A protein and the small-molecule ligand that binds it are described below.
Small molecule (SMILES): CC(C)[C@H](NC(=O)[C@H](CCCN=C(N)N)NC(=O)[C@@H](N)CCC(=O)O)C(=O)N[C@H](C=O)CCCCN

Sequence of chain 53.B:
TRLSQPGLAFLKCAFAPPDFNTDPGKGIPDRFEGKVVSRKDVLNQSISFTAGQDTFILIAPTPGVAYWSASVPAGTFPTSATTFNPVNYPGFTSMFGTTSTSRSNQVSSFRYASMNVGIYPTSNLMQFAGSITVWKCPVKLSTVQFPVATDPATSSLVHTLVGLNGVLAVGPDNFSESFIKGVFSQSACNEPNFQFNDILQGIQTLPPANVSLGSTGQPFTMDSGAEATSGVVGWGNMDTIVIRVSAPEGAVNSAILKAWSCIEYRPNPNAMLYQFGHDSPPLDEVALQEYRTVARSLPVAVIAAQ

Binding-site contacts:
Ligand atom CG2 contacts residue PHE76 of chain 53.B at 3.8 Å (hydrophobic).